Binding-site contacts:
Ligand atom O2 contacts residue SER488 of chain 1.A at 2.6 Å (h-bond).
Ligand atom O3 contacts residue LYS754 of chain 1.A at 3.8 Å.
Ligand atom C1 contacts residue SER745 of chain 1.A at 3.7 Å.
Ligand atom C7 contacts residue LYS484 of chain 1.A at 3.7 Å.
Ligand atom C12 contacts residue SER720 of chain 1.D at 3.9 Å.
Ligand atom C11 contacts residue SER720 of chain 1.D at 3.6 Å.
Ligand atom C8 contacts residue PRO485 of chain 1.A at 3.7 Å (hydrophobic).
Ligand atom N1 contacts residue PRO485 of chain 1.A at 2.6 Å (h-bond).
Ligand atom C2 contacts residue PRO485 of chain 1.A at 3.9 Å (hydrophobic).
Ligand atom C13 contacts residue PHE486 of chain 1.A at 3.9 Å (hydrophobic).
Ligand atom N2 contacts residue SER720 of chain 1.D at 3.8 Å.
Ligand atom S1 contacts residue SER488 of chain 1.A at 3.2 Å (h-bond).
Ligand atom C9 contacts residue SER720 of chain 1.D at 3.5 Å.
Ligand atom CL contacts residue ASP751 of chain 1.A at 3.7 Å.
Ligand atom O3 contacts residue MET487 of chain 1.A at 3.6 Å.
Ligand atom C14 contacts residue PHE486 of chain 1.A at 3.8 Å (hydrophobic).
Ligand atom C11 contacts residue MET487 of chain 1.A at 3.8 Å (hydrophobic).
Ligand atom O1 contacts residue SER720 of chain 1.D at 3.0 Å (h-bond).
Ligand atom C6 contacts residue SER745 of chain 1.A at 3.5 Å.
Ligand atom C11 contacts residue SER488 of chain 1.A at 3.4 Å.
Ligand atom C11 contacts residue PHE486 of chain 1.A at 3.9 Å (hydrophobic).
Ligand atom C3 contacts residue PRO485 of chain 1.D at 3.9 Å (hydrophobic).
Ligand atom O4 contacts residue MET487 of chain 1.A at 3.6 Å.
Ligand atom C8 contacts residue SER745 of chain 1.A at 3.9 Å.
Ligand atom N2 contacts residue SER745 of chain 1.A at 3.1 Å (h-bond).
Ligand atom C4 contacts residue GLY722 of chain 1.D at 3.3 Å.
Ligand atom C12 contacts residue PHE486 of chain 1.A at 3.9 Å (hydrophobic).
Ligand atom C7 contacts residue LEU742 of chain 1.A at 3.6 Å (hydrophobic).
Ligand atom S1 contacts residue PRO485 of chain 1.A at 3.4 Å (h-bond).
Ligand atom S1 contacts residue SER720 of chain 1.D at 3.9 Å.
Ligand atom O1 contacts residue SER488 of chain 1.A at 3.2 Å (h-bond).
Ligand atom O4 contacts residue LYS754 of chain 1.A at 3.1 Å (salt-bridge).
Ligand atom O3 contacts residue SER488 of chain 1.A at 3.0 Å (h-bond).
Ligand atom O2 contacts residue MET487 of chain 1.A at 3.4 Å.
Ligand atom O2 contacts residue PRO485 of chain 1.A at 3.0 Å (h-bond).
Ligand atom C2 contacts residue LYS484 of chain 1.A at 3.8 Å.
Ligand atom C9 contacts residue PHE486 of chain 1.A at 3.8 Å (hydrophobic).
Ligand atom C10 contacts residue PHE486 of chain 1.A at 3.8 Å (hydrophobic).
Ligand atom C9 contacts residue SER488 of chain 1.A at 3.8 Å.
Ligand atom S2 contacts residue LYS754 of chain 1.A at 3.8 Å.

The protein below binds the small molecule below.
Small molecule (SMILES): NS(=O)(=O)c1cc2c(cc1Cl)N[C@H]([C@H]1C[C@H]3C=C[C@@H]1C3)NS2(=O)=O

Sequence of chain 1.A:
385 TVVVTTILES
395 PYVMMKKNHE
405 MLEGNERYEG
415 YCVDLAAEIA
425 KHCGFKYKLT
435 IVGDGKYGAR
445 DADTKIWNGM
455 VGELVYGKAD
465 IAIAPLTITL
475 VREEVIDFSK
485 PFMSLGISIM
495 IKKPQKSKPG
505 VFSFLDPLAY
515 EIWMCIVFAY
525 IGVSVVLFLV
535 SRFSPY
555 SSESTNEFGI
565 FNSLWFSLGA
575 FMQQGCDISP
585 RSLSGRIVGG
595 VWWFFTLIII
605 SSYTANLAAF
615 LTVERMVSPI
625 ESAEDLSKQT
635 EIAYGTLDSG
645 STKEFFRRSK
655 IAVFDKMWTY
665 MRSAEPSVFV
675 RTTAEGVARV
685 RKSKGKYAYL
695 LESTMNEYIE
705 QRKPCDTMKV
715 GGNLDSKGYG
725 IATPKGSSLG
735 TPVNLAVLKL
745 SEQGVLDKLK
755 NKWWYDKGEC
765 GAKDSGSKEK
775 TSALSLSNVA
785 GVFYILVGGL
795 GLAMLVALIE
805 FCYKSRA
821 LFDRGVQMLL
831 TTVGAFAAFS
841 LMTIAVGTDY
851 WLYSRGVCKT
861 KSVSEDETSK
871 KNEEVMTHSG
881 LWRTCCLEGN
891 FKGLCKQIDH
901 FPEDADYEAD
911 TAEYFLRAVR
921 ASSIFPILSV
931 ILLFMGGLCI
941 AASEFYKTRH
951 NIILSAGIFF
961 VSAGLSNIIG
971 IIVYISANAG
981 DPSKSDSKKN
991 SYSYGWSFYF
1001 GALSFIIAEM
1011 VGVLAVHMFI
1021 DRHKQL

Sequence of chain 1.D:
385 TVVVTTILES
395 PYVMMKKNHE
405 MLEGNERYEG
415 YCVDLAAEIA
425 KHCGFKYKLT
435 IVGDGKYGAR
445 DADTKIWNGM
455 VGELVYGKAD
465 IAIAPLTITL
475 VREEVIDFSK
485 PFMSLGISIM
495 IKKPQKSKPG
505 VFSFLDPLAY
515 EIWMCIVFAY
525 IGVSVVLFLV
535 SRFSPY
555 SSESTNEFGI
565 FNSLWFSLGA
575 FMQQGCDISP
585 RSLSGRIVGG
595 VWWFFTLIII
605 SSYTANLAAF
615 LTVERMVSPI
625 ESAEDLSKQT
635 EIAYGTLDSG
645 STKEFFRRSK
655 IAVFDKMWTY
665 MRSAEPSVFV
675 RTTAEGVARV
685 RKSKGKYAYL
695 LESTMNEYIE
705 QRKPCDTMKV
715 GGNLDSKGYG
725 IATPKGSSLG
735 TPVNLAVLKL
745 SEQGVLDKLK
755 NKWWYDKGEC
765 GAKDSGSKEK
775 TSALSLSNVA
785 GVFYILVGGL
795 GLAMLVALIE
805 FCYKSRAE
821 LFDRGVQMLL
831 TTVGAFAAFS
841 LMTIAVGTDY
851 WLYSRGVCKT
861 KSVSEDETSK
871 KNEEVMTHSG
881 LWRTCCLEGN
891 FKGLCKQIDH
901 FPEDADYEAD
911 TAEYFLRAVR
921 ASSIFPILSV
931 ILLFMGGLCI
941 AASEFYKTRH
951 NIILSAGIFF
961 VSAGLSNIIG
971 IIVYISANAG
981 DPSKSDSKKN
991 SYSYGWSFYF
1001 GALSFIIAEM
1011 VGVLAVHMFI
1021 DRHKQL